Sequence of chain 2.A:
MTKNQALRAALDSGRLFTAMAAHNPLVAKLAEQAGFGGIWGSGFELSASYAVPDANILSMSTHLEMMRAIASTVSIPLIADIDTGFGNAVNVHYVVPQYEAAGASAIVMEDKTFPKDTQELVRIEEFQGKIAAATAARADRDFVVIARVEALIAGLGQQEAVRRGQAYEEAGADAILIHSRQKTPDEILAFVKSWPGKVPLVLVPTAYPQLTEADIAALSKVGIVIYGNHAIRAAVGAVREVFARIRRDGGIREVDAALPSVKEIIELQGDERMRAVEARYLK

This protein binds this small molecule.
Small molecule (SMILES): O[C@@H]1[C@@H](O)[C@@H](O)OC[C@H]1O

Binding-site contacts:
Ligand atom O1 contacts residue GLU32 of chain 2.A at 2.8 Å (salt-bridge).
Ligand atom C3 contacts residue SER75 of chain 2.A at 4.3 Å.
Ligand atom O5 contacts residue SER75 of chain 2.A at 3.6 Å (h-bond).
Ligand atom C5 contacts residue GLU32 of chain 2.A at 4.1 Å.
Ligand atom C1 contacts residue SER75 of chain 2.A at 4.1 Å.
Ligand atom C4 contacts residue SER75 of chain 2.A at 3.8 Å.
Ligand atom C5 contacts residue SER75 of chain 2.A at 3.1 Å.
Ligand atom O4 contacts residue SER75 of chain 2.A at 3.6 Å.
Ligand atom C1 contacts residue GLU32 of chain 2.A at 3.7 Å.
Ligand atom O5 contacts residue GLU32 of chain 2.A at 3.6 Å (salt-bridge).
Ligand atom O1 contacts residue SER75 of chain 2.A at 3.5 Å (h-bond).